This protein binds this small molecule.
Small molecule (SMILES): Cc1cc2c(C(N)=O)cccc2n1-c1nc2c(c(NCc3ccccc3)n1)COCC2

Sequence of chain 1.G:
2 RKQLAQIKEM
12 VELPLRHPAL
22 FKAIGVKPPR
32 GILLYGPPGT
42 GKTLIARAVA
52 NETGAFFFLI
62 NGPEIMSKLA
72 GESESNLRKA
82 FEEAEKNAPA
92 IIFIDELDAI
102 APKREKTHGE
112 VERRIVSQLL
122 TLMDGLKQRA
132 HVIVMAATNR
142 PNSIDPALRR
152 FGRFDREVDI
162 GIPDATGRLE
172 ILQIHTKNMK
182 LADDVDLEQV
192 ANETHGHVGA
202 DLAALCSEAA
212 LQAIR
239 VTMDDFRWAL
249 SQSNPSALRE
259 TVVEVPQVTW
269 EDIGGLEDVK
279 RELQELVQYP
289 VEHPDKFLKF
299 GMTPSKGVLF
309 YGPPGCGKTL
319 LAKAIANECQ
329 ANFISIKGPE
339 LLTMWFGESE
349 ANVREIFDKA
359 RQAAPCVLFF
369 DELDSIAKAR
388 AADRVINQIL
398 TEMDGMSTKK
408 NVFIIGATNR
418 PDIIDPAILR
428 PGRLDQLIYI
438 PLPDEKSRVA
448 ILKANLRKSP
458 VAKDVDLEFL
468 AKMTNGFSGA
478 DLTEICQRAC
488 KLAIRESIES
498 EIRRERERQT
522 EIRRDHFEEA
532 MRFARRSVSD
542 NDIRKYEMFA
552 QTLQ

Binding-site contacts:
Ligand atom C04 contacts residue GLY476 of chain 1.G at 3.6 Å.
Ligand atom C28 contacts residue LEU318 of chain 1.G at 3.6 Å (hydrophobic).
Ligand atom C13 contacts residue LEU318 of chain 1.G at 3.5 Å (hydrophobic).
Ligand atom C19 contacts residue ILE271 of chain 1.G at 3.6 Å (hydrophobic).
Ligand atom N30 contacts residue LEU318 of chain 1.G at 3.1 Å.
Ligand atom N31 contacts residue ALA477 of chain 1.G at 3.5 Å (h-bond).
Ligand atom C24 contacts residue LEU318 of chain 1.G at 3.5 Å (hydrophobic).
Ligand atom O01 contacts residue GLY476 of chain 1.G at 3.3 Å.
Ligand atom C24 contacts residue ALA451 of chain 1.G at 3.5 Å (hydrophobic).
Ligand atom C02 contacts residue THR480 of chain 1.G at 3.4 Å.
Ligand atom C05 contacts residue ILE448 of chain 1.G at 3.8 Å (hydrophobic).
Ligand atom C20 contacts residue LEU274 of chain 1.G at 3.7 Å (hydrophobic).
Ligand atom C05 contacts residue CYS314 of chain 1.G at 3.7 Å (hydrophobic).
Ligand atom C02 contacts residue ALA477 of chain 1.G at 3.4 Å (hydrophobic).
Ligand atom O26 contacts residue ARG454 of chain 1.G at 3.1 Å (salt-bridge).
Ligand atom C20 contacts residue ILE448 of chain 1.G at 3.7 Å (hydrophobic).
Ligand atom C17 contacts residue ASP270 of chain 1.G at 2.9 Å.
Ligand atom C05 contacts residue GLY315 of chain 1.G at 3.5 Å.
Ligand atom N14 contacts residue ILE448 of chain 1.G at 3.5 Å.
Ligand atom C18 contacts residue ILE271 of chain 1.G at 3.6 Å (hydrophobic).
Ligand atom C25 contacts residue ASP270 of chain 1.G at 3.6 Å.
Ligand atom O01 contacts residue THR480 of chain 1.G at 2.4 Å (h-bond).
Ligand atom C15 contacts residue ALA451 of chain 1.G at 3.6 Å (hydrophobic).
Ligand atom C27 contacts residue ARG454 of chain 1.G at 3.3 Å.
Ligand atom C07 contacts residue ILE448 of chain 1.G at 3.7 Å (hydrophobic).
Ligand atom N14 contacts residue ALA451 of chain 1.G at 3.7 Å.
Ligand atom N16 contacts residue ASP270 of chain 1.G at 3.5 Å (salt-bridge).
Ligand atom C17 contacts residue ILE271 of chain 1.G at 3.1 Å (hydrophobic).
Ligand atom C11 contacts residue ASN452 of chain 1.G at 3.5 Å.
Ligand atom C29 contacts residue ALA451 of chain 1.G at 3.5 Å (hydrophobic).
Ligand atom C02 contacts residue GLY476 of chain 1.G at 3.5 Å.
Ligand atom C04 contacts residue CYS314 of chain 1.G at 3.8 Å (hydrophobic).
Ligand atom C15 contacts residue LEU318 of chain 1.G at 3.8 Å (hydrophobic).
Ligand atom C13 contacts residue ALA451 of chain 1.G at 3.6 Å (hydrophobic).
Ligand atom C09 contacts residue THR480 of chain 1.G at 3.7 Å.
Ligand atom C22 contacts residue GLY315 of chain 1.G at 3.8 Å.
Ligand atom O01 contacts residue ALA477 of chain 1.G at 3.2 Å.
Ligand atom C29 contacts residue LEU318 of chain 1.G at 3.1 Å (hydrophobic).
Ligand atom C06 contacts residue ILE448 of chain 1.G at 3.7 Å (hydrophobic).
Ligand atom N30 contacts residue ALA451 of chain 1.G at 3.6 Å.